A protein and the small-molecule ligand that binds it are described below.
Small molecule (SMILES): C=CC1=C(C)/C(=C/c2[nH]c(Cc3[nH]c(/C=C4\NC(=O)C(C)=C4C=C)c(C)c3CCC(=O)O)c(CCC(=O)O)c2C)NC1=O

Binding-site contacts:
Ligand atom CBC contacts residue CYS18 of chain 1.A at 1.7 Å (hydrophobic).
Ligand atom O2A contacts residue SER271 of chain 1.A at 2.8 Å (h-bond).
Ligand atom C4A contacts residue ILE209 of chain 1.A at 3.5 Å (hydrophobic).
Ligand atom ND contacts residue ASP208 of chain 1.A at 2.8 Å (salt-bridge).
Ligand atom CHD contacts residue PRO210 of chain 1.A at 3.5 Å (hydrophobic).
Ligand atom CGA contacts residue SER271 of chain 1.A at 3.5 Å.
Ligand atom CGD contacts residue TYR217 of chain 1.A at 3.5 Å (hydrophobic).
Ligand atom C2C contacts residue SER207 of chain 1.A at 3.0 Å.
Ligand atom CGD contacts residue ARG253 of chain 1.A at 3.0 Å.
Ligand atom CBD contacts residue TYR217 of chain 1.A at 3.3 Å (hydrophobic).
Ligand atom C1C contacts residue SER207 of chain 1.A at 3.3 Å.
Ligand atom CMC contacts residue ALA459 of chain 1.A at 3.6 Å (hydrophobic).
Ligand atom CAC contacts residue CYS18 of chain 1.A at 2.0 Å (hydrophobic).
Ligand atom O2A contacts residue ILE225 of chain 1.A at 3.4 Å.
Ligand atom CMB contacts residue TYR262 of chain 1.A at 3.4 Å (hydrophobic).
Ligand atom NA contacts residue ASP208 of chain 1.A at 2.8 Å (salt-bridge).
Ligand atom C3C contacts residue CYS18 of chain 1.A at 3.5 Å (hydrophobic).
Ligand atom CBC contacts residue ILE258 of chain 1.A at 3.6 Å (hydrophobic).
Ligand atom O2D contacts residue VAL255 of chain 1.A at 3.0 Å.
Ligand atom O1A contacts residue SER273 of chain 1.A at 3.1 Å.
Ligand atom O2D contacts residue SER256 of chain 1.A at 2.7 Å (h-bond).
Ligand atom O1D contacts residue TYR217 of chain 1.A at 2.9 Å (h-bond).
Ligand atom CMB contacts residue TYR177 of chain 1.A at 3.5 Å (hydrophobic).
Ligand atom C1D contacts residue PRO210 of chain 1.A at 3.5 Å (hydrophobic).
Ligand atom CBB contacts residue PHE204 of chain 1.A at 3.3 Å (hydrophobic).
Ligand atom C3C contacts residue SER207 of chain 1.A at 3.3 Å.
Ligand atom CHB contacts residue ILE209 of chain 1.A at 3.6 Å (hydrophobic).
Ligand atom O1A contacts residue SER271 of chain 1.A at 3.5 Å (h-bond).
Ligand atom CAD contacts residue TYR217 of chain 1.A at 3.1 Å (hydrophobic).
Ligand atom O2A contacts residue HIS259 of chain 1.A at 3.5 Å (h-bond).
Ligand atom OB contacts residue SER287 of chain 1.A at 3.5 Å (h-bond).
Ligand atom O1D contacts residue ARG253 of chain 1.A at 2.5 Å (salt-bridge).
Ligand atom O2D contacts residue ARG253 of chain 1.A at 2.5 Å (salt-bridge).
Ligand atom OB contacts residue HIS289 of chain 1.A at 2.7 Å (h-bond).
Ligand atom OC contacts residue TYR262 of chain 1.A at 3.1 Å.
Ligand atom CMD contacts residue ILE23 of chain 1.A at 3.6 Å (hydrophobic).
Ligand atom CMB contacts residue ASP208 of chain 1.A at 3.5 Å.
Ligand atom CAB contacts residue PHE204 of chain 1.A at 3.4 Å (hydrophobic).
Ligand atom CMC contacts residue SER207 of chain 1.A at 3.4 Å.
Ligand atom NC contacts residue ASP208 of chain 1.A at 3.3 Å (salt-bridge).

Sequence of chain 1.A:
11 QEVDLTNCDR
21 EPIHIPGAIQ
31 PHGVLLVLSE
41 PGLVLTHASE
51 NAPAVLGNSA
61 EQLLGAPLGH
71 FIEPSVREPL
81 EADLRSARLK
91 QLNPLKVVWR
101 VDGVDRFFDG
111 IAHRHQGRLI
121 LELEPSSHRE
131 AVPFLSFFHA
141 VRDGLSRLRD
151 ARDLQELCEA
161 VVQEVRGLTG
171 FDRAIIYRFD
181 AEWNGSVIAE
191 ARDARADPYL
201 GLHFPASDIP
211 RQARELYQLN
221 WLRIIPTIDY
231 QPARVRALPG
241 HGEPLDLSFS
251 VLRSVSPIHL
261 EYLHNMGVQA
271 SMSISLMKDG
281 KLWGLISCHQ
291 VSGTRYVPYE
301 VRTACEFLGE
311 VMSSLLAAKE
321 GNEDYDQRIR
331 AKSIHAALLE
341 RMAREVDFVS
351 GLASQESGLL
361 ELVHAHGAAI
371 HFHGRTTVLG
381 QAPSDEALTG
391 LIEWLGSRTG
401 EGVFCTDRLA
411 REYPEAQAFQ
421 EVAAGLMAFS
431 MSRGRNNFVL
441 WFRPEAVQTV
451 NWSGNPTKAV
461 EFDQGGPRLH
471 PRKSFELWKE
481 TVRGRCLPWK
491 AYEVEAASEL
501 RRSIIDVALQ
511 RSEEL